Sequence of chain 1.A:
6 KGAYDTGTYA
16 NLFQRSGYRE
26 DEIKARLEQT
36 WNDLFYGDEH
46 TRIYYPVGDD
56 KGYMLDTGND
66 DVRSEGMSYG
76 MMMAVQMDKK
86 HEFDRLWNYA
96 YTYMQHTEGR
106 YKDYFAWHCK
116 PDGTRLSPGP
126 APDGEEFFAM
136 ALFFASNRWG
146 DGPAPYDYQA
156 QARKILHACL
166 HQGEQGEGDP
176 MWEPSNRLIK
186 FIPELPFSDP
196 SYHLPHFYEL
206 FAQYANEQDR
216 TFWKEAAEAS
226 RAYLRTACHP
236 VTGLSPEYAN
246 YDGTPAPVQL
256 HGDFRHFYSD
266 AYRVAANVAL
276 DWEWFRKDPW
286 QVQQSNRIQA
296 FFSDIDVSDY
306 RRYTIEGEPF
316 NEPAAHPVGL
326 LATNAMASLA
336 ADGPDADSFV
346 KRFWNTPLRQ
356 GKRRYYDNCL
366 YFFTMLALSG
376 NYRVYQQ

A protein and the small-molecule ligand that binds it are described below.
Small molecule (SMILES): O[C@@H]1[C@@H](O)[C@H](O)OC[C@H]1O

Binding-site contacts:
Ligand atom O4 contacts residue GLU70 of chain 1.A at 2.8 Å (salt-bridge).
Ligand atom O5 contacts residue SER264 of chain 1.A at 3.8 Å.
Ligand atom C3 contacts residue TYR360 of chain 1.A at 4.4 Å (hydrophobic).
Ligand atom C3 contacts residue GLU70 of chain 1.A at 3.5 Å.
Ligand atom C5 contacts residue SER264 of chain 1.A at 3.7 Å.
Ligand atom O1 contacts residue HIS321 of chain 1.A at 2.6 Å (h-bond).
Ligand atom C4 contacts residue GLU70 of chain 1.A at 3.9 Å.
Ligand atom C4 contacts residue XYP1 of chain 1.K at 3.2 Å.
Ligand atom O1 contacts residue ASN64 of chain 1.A at 4.3 Å.
Ligand atom C2 contacts residue ASN64 of chain 1.A at 4.0 Å.
Ligand atom O2 contacts residue ASN64 of chain 1.A at 3.6 Å (h-bond).
Ligand atom O2 contacts residue TYR361 of chain 1.A at 4.2 Å.
Ligand atom C5 contacts residue TYR361 of chain 1.A at 4.4 Å (hydrophobic).
Ligand atom O2 contacts residue ARG68 of chain 1.A at 4.2 Å.
Ligand atom O2 contacts residue ASP61 of chain 1.A at 2.6 Å (salt-bridge).
Ligand atom C1 contacts residue TYR361 of chain 1.A at 4.1 Å (hydrophobic).
Ligand atom O3 contacts residue ASP61 of chain 1.A at 3.6 Å (salt-bridge).
Ligand atom C2 contacts residue ARG68 of chain 1.A at 4.0 Å.
Ligand atom O3 contacts residue ARG68 of chain 1.A at 3.2 Å (salt-bridge).
Ligand atom C3 contacts residue ARG68 of chain 1.A at 4.0 Å.
Ligand atom C3 contacts residue XYP1 of chain 1.K at 3.9 Å.
Ligand atom C5 contacts residue ASP265 of chain 1.A at 3.8 Å.
Ligand atom C3 contacts residue TYR361 of chain 1.A at 3.9 Å (hydrophobic).
Ligand atom C4 contacts residue ARG68 of chain 1.A at 4.4 Å.
Ligand atom O4 contacts residue XYP1 of chain 1.K at 2.5 Å.
Ligand atom O3 contacts residue GLU70 of chain 1.A at 2.7 Å (salt-bridge).
Ligand atom O2 contacts residue TYR360 of chain 1.A at 3.6 Å.
Ligand atom C1 contacts residue HIS321 of chain 1.A at 3.3 Å.
Ligand atom C2 contacts residue XYP1 of chain 1.K at 4.5 Å.
Ligand atom C3 contacts residue ASP61 of chain 1.A at 4.2 Å.
Ligand atom O5 contacts residue HIS321 of chain 1.A at 4.0 Å.
Ligand atom O3 contacts residue TYR360 of chain 1.A at 4.0 Å.
Ligand atom C2 contacts residue ASP61 of chain 1.A at 3.6 Å.
Ligand atom O3 contacts residue XYP1 of chain 1.K at 3.5 Å (h-bond).
Ligand atom C5 contacts residue XYP1 of chain 1.K at 3.9 Å.
Ligand atom C4 contacts residue ASP265 of chain 1.A at 4.2 Å.
Ligand atom O4 contacts residue TYR361 of chain 1.A at 4.1 Å.
Ligand atom O4 contacts residue ASP265 of chain 1.A at 3.6 Å.